Sequence of chain 32.A:
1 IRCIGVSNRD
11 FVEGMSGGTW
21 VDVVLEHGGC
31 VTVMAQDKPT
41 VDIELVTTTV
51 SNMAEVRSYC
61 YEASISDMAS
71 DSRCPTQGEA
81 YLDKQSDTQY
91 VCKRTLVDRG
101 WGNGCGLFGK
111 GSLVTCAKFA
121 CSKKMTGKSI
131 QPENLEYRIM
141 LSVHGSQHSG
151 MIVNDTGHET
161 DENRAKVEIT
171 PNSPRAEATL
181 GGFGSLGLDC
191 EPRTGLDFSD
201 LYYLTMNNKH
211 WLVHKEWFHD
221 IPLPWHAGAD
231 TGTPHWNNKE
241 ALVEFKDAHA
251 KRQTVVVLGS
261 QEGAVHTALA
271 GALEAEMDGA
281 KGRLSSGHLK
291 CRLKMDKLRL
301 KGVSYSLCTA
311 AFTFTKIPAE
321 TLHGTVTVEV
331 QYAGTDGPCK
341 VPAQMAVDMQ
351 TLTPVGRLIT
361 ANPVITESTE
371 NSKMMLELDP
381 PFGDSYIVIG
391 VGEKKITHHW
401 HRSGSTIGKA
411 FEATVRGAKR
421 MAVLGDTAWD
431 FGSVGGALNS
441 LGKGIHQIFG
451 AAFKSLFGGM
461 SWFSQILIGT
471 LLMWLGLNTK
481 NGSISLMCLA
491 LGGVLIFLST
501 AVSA

Binding-site contacts:
Ligand atom C4 contacts residue ASN154 of chain 32.A at 4.3 Å.
Ligand atom C5 contacts residue THR160 of chain 32.A at 3.7 Å.
Ligand atom N2 contacts residue ASN154 of chain 32.A at 3.0 Å (h-bond).
Ligand atom C7 contacts residue THR160 of chain 32.A at 3.4 Å.
Ligand atom O7 contacts residue ASP161 of chain 32.A at 3.7 Å.
Ligand atom O7 contacts residue THR160 of chain 32.A at 2.5 Å.
Ligand atom O5 contacts residue HIS158 of chain 32.A at 3.8 Å.
Ligand atom O5 contacts residue THR160 of chain 32.A at 3.2 Å.
Ligand atom O7 contacts residue ASN154 of chain 32.A at 2.7 Å (h-bond).
Ligand atom N2 contacts residue THR160 of chain 32.A at 3.5 Å.
Ligand atom C1 contacts residue THR160 of chain 32.A at 3.0 Å.
Ligand atom C1 contacts residue ASN154 of chain 32.A at 1.6 Å.
Ligand atom C7 contacts residue ASN154 of chain 32.A at 3.0 Å.
Ligand atom O5 contacts residue ASN154 of chain 32.A at 2.4 Å (h-bond).
Ligand atom C5 contacts residue ASN154 of chain 32.A at 3.8 Å.
Ligand atom O6 contacts residue HIS158 of chain 32.A at 3.4 Å (h-bond).
Ligand atom C6 contacts residue HIS158 of chain 32.A at 4.0 Å.
Ligand atom C4 contacts residue THR160 of chain 32.A at 3.6 Å.
Ligand atom O3 contacts residue THR160 of chain 32.A at 4.3 Å.
Ligand atom C6 contacts residue THR160 of chain 32.A at 3.7 Å.
Ligand atom C2 contacts residue THR160 of chain 32.A at 2.7 Å.
Ligand atom C2 contacts residue ASN154 of chain 32.A at 2.5 Å.
Ligand atom C8 contacts residue VAL153 of chain 32.A at 4.4 Å (hydrophobic).
Ligand atom C3 contacts residue THR160 of chain 32.A at 3.9 Å.
Ligand atom C8 contacts residue ASN154 of chain 32.A at 4.1 Å.
Ligand atom C8 contacts residue ILE152 of chain 32.A at 4.3 Å (hydrophobic).
Ligand atom C3 contacts residue ASN154 of chain 32.A at 3.9 Å.

A small-molecule ligand and the protein it binds are described below.
Small molecule (SMILES): CC(=O)N[C@@H]1[C@@H](O)[C@H](O)[C@@H](CO)O[C@H]1O